Binding-site contacts:
Ligand atom C41 contacts residue CYS192 of chain 1.D at 3.4 Å (hydrophobic).
Ligand atom C38 contacts residue TRP149 of chain 1.D at 2.8 Å (hydrophobic).
Ligand atom C10 contacts residue TYR198 of chain 1.D at 3.8 Å (hydrophobic).
Ligand atom C14 contacts residue TYR198 of chain 1.D at 3.9 Å (hydrophobic).
Ligand atom C8 contacts residue LEU119 of chain 1.E at 3.9 Å (hydrophobic).
Ligand atom C18 contacts residue CYS193 of chain 1.D at 3.7 Å (hydrophobic).
Ligand atom C36 contacts residue TYR190 of chain 1.D at 3.8 Å (hydrophobic).
Ligand atom C35 contacts residue LEU119 of chain 1.E at 3.6 Å (hydrophobic).
Ligand atom C34 contacts residue LEU119 of chain 1.E at 3.8 Å (hydrophobic).
Ligand atom C35 contacts residue TYR117 of chain 1.E at 3.2 Å (hydrophobic).
Ligand atom C44 contacts residue TYR111 of chain 1.E at 3.0 Å (hydrophobic).
Ligand atom C15 contacts residue TYR198 of chain 1.D at 3.5 Å (hydrophobic).
Ligand atom C2 contacts residue TRP55 of chain 1.E at 3.2 Å (hydrophobic).
Ligand atom O37 contacts residue TRP149 of chain 1.D at 3.3 Å (h-bond).
Ligand atom O40 contacts residue CYS192 of chain 1.D at 3.2 Å.
Ligand atom C17 contacts residue TYR198 of chain 1.D at 3.5 Å (hydrophobic).
Ligand atom C30 contacts residue TYR117 of chain 1.E at 3.5 Å (hydrophobic).
Ligand atom C7 contacts residue TRP149 of chain 1.D at 3.8 Å (hydrophobic).
Ligand atom C3 contacts residue TRP55 of chain 1.E at 3.5 Å (hydrophobic).
Ligand atom C18 contacts residue TYR198 of chain 1.D at 3.7 Å (hydrophobic).
Ligand atom C16 contacts residue TYR198 of chain 1.D at 3.3 Å (hydrophobic).
Ligand atom N20 contacts residue TYR111 of chain 1.E at 3.9 Å.
Ligand atom O39 contacts residue LEU109 of chain 1.E at 3.8 Å.
Ligand atom O39 contacts residue ARG79 of chain 1.E at 3.3 Å (salt-bridge).
Ligand atom C14 contacts residue ARG79 of chain 1.E at 3.8 Å.
Ligand atom C45 contacts residue TYR117 of chain 1.E at 3.7 Å (hydrophobic).
Ligand atom C38 contacts residue LEU119 of chain 1.E at 3.1 Å (hydrophobic).
Ligand atom O39 contacts residue THR150 of chain 1.D at 3.3 Å (h-bond).
Ligand atom C25 contacts residue CYS193 of chain 1.D at 3.8 Å (hydrophobic).
Ligand atom C8 contacts residue TRP149 of chain 1.D at 3.5 Å (hydrophobic).
Ligand atom C3 contacts residue TRP149 of chain 1.D at 3.9 Å (hydrophobic).
Ligand atom C14 contacts residue LEU109 of chain 1.E at 3.5 Å (hydrophobic).
Ligand atom C43 contacts residue TYR93 of chain 1.D at 3.5 Å (hydrophobic).
Ligand atom C26 contacts residue CYS192 of chain 1.D at 3.4 Å (hydrophobic).
Ligand atom O29 contacts residue TYR117 of chain 1.E at 2.9 Å (h-bond).
Ligand atom C12 contacts residue TYR198 of chain 1.D at 3.9 Å (hydrophobic).
Ligand atom C23 contacts residue CYS193 of chain 1.D at 3.6 Å (hydrophobic).
Ligand atom C25 contacts residue CYS192 of chain 1.D at 3.6 Å (hydrophobic).
Ligand atom C21 contacts residue TYR111 of chain 1.E at 3.8 Å (hydrophobic).
Ligand atom C13 contacts residue LEU109 of chain 1.E at 3.6 Å (hydrophobic).

Sequence of chain 1.D:
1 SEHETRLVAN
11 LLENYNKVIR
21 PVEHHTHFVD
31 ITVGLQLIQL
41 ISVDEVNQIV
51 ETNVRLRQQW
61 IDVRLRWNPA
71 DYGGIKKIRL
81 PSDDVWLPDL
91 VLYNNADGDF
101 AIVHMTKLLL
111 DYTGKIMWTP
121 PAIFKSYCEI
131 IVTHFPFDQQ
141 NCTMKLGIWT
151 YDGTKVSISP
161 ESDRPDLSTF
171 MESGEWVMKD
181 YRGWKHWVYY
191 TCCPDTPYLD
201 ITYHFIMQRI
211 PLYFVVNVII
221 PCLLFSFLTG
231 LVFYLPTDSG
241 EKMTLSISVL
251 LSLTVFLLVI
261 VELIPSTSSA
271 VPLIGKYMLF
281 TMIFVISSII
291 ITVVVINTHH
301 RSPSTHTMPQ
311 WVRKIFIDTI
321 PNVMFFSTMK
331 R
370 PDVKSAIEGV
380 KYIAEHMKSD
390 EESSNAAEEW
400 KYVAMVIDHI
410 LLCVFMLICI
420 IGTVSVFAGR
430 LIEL

This small molecule binds to this protein.
Small molecule (SMILES): COc1cc2c3cc1Oc1cc(ccc1O)C[C@@H]1c4c(cc(OC)c(O)c4Oc4ccc(cc4)C[C@@H]3[N@@H+](C)CC2)CC[N+]1(C)C

Sequence of chain 1.E:
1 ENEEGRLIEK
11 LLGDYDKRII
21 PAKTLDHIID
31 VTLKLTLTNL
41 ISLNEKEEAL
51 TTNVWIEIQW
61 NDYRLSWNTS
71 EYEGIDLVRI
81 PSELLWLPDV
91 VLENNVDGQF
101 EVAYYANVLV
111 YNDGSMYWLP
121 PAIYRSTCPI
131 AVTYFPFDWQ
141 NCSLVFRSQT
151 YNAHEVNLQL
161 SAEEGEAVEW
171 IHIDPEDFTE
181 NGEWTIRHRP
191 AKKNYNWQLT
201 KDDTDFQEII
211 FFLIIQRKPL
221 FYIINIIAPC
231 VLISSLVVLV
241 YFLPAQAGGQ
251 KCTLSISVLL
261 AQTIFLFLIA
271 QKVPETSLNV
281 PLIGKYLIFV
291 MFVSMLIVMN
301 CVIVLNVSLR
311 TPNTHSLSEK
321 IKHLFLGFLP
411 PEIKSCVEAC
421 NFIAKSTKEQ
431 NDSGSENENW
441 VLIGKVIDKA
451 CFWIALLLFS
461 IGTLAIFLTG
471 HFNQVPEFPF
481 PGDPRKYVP